A small-molecule ligand and the protein it binds are described below.
Small molecule (SMILES): NC(=O)c1ccc(Nc2nc(OCC3CCCCC3)c3nc[nH]c3n2)cc1

Sequence of chain 1.C:
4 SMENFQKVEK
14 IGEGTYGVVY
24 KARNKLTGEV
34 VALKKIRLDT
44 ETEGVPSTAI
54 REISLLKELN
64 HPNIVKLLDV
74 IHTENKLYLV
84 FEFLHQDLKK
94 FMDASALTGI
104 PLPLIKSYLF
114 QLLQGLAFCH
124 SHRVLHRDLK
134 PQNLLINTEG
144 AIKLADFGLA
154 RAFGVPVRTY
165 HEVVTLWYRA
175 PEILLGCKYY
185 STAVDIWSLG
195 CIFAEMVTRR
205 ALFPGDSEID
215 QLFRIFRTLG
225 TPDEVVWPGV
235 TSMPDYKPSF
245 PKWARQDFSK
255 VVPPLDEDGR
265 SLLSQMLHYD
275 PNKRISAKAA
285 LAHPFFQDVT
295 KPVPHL

Binding-site contacts:
Ligand atom N3 contacts residue ALA35 of chain 1.C at 3.9 Å.
Ligand atom C13 contacts residue GLY17 of chain 1.C at 3.8 Å.
Ligand atom N25 contacts residue ILE14 of chain 1.C at 3.9 Å.
Ligand atom C12 contacts residue GLY15 of chain 1.C at 3.8 Å.
Ligand atom N3 contacts residue LEU138 of chain 1.C at 3.3 Å.
Ligand atom C5 contacts residue LEU138 of chain 1.C at 3.5 Å (hydrophobic).
Ligand atom C21 contacts residue GLN89 of chain 1.C at 3.6 Å.
Ligand atom C4 contacts residue LEU138 of chain 1.C at 3.3 Å (hydrophobic).
Ligand atom C21 contacts residue ASP90 of chain 1.C at 3.6 Å.
Ligand atom C2 contacts residue LEU138 of chain 1.C at 3.5 Å (hydrophobic).
Ligand atom N1 contacts residue LEU138 of chain 1.C at 3.6 Å.
Ligand atom C18 contacts residue ILE14 of chain 1.C at 3.7 Å (hydrophobic).
Ligand atom C8 contacts residue VAL68 of chain 1.C at 3.4 Å (hydrophobic).
Ligand atom C18 contacts residue PHE86 of chain 1.C at 3.3 Å (hydrophobic).
Ligand atom N2 contacts residue PHE86 of chain 1.C at 3.9 Å.
Ligand atom C4 contacts residue GLU85 of chain 1.C at 3.5 Å.
Ligand atom C22 contacts residue GLN89 of chain 1.C at 3.7 Å.
Ligand atom C10 contacts residue ILE14 of chain 1.C at 3.6 Å (hydrophobic).
Ligand atom C13 contacts residue GLU16 of chain 1.C at 3.6 Å.
Ligand atom C5 contacts residue ALA35 of chain 1.C at 3.9 Å (hydrophobic).
Ligand atom N9 contacts residue ALA35 of chain 1.C at 3.8 Å.
Ligand atom O6 contacts residue VAL22 of chain 1.C at 3.5 Å.
Ligand atom N3 contacts residue LEU87 of chain 1.C at 3.4 Å (h-bond).
Ligand atom C20 contacts residue ILE14 of chain 1.C at 3.6 Å (hydrophobic).
Ligand atom C19 contacts residue ILE14 of chain 1.C at 3.6 Å (hydrophobic).
Ligand atom C18 contacts residue LEU87 of chain 1.C at 3.4 Å (hydrophobic).
Ligand atom N3 contacts residue GLU85 of chain 1.C at 3.7 Å.
Ligand atom C15 contacts residue ASN136 of chain 1.C at 3.7 Å.
Ligand atom N2 contacts residue LEU87 of chain 1.C at 2.6 Å (h-bond).
Ligand atom C17 contacts residue LEU87 of chain 1.C at 3.1 Å (hydrophobic).
Ligand atom C8 contacts residue PHE84 of chain 1.C at 3.3 Å (hydrophobic).
Ligand atom C4 contacts residue ALA35 of chain 1.C at 3.6 Å (hydrophobic).
Ligand atom N9 contacts residue GLU85 of chain 1.C at 2.8 Å (salt-bridge).
Ligand atom N25 contacts residue ASP90 of chain 1.C at 3.7 Å.
Ligand atom C8 contacts residue GLU85 of chain 1.C at 3.9 Å.
Ligand atom C6 contacts residue LEU138 of chain 1.C at 3.6 Å (hydrophobic).
Ligand atom C2 contacts residue LEU87 of chain 1.C at 3.8 Å (hydrophobic).
Ligand atom N9 contacts residue VAL68 of chain 1.C at 3.4 Å.
Ligand atom C13 contacts residue GLY15 of chain 1.C at 3.8 Å.
Ligand atom N9 contacts residue PHE84 of chain 1.C at 3.7 Å.